Sequence of chain 1.B:
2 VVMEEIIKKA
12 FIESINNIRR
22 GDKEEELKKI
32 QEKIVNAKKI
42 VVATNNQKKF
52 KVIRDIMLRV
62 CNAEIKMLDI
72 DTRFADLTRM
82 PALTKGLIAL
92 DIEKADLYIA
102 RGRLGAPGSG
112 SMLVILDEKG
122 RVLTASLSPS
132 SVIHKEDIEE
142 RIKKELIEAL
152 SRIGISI

Binding-site contacts:
Ligand atom O6 contacts residue ARG102 of chain 1.B at 3.5 Å (salt-bridge).
Ligand atom NAO contacts residue ARG104 of chain 1.B at 3.7 Å.
Ligand atom CAK contacts residue ARG104 of chain 1.B at 3.7 Å.
Ligand atom N7 contacts residue ILE139 of chain 1.B at 3.8 Å.
Ligand atom C2 contacts residue SER132 of chain 1.B at 3.6 Å.
Ligand atom OAD contacts residue ARG20 of chain 1.A at 3.0 Å (salt-bridge).
Ligand atom O4' contacts residue ARG21 of chain 1.A at 3.4 Å.
Ligand atom N1 contacts residue GLU137 of chain 1.B at 3.0 Å (salt-bridge).
Ligand atom N1 contacts residue ILE139 of chain 1.B at 3.5 Å (h-bond).
Ligand atom N7 contacts residue ARG102 of chain 1.B at 3.0 Å (salt-bridge).
Ligand atom C1' contacts residue GLY22 of chain 1.A at 3.7 Å.
Ligand atom OAR contacts residue ARG104 of chain 1.B at 3.7 Å.
Ligand atom C4' contacts residue ARG20 of chain 1.A at 3.4 Å.
Ligand atom CAB contacts residue ASP77 of chain 1.B at 3.7 Å.
Ligand atom N2 contacts residue GLU137 of chain 1.B at 3.4 Å (salt-bridge).
Ligand atom CAA contacts residue GLY111 of chain 1.B at 3.5 Å.
Ligand atom O2' contacts residue ARG21 of chain 1.A at 3.3 Å (salt-bridge).
Ligand atom OAI contacts residue GLY103 of chain 1.B at 3.5 Å.
Ligand atom O4' contacts residue GLY22 of chain 1.A at 3.0 Å (h-bond).
Ligand atom NAO contacts residue ASP23 of chain 1.A at 2.7 Å (salt-bridge).
Ligand atom C5 contacts residue ILE139 of chain 1.B at 3.7 Å (hydrophobic).
Ligand atom OAD contacts residue ASP23 of chain 1.A at 3.4 Å (salt-bridge).
Ligand atom OAI contacts residue LYS50 of chain 1.B at 3.6 Å.
Ligand atom OAF contacts residue LYS50 of chain 1.B at 2.7 Å (salt-bridge).
Ligand atom OAI contacts residue ARG102 of chain 1.B at 2.9 Å (salt-bridge).
Ligand atom C1' contacts residue ARG21 of chain 1.A at 3.6 Å.
Ligand atom O3' contacts residue ARG21 of chain 1.A at 2.9 Å (salt-bridge).
Ligand atom CAX contacts residue ARG104 of chain 1.B at 3.6 Å.
Ligand atom PBG contacts residue LYS50 of chain 1.B at 3.7 Å.
Ligand atom N1 contacts residue SER132 of chain 1.B at 3.5 Å.
Ligand atom CAX contacts residue ASP23 of chain 1.A at 3.5 Å.
Ligand atom O6 contacts residue HIS135 of chain 1.B at 3.3 Å.
Ligand atom O6 contacts residue ARG142 of chain 1.B at 3.7 Å.
Ligand atom N3 contacts residue SER132 of chain 1.B at 3.7 Å.
Ligand atom C2 contacts residue GLU137 of chain 1.B at 3.6 Å.
Ligand atom CAW contacts residue ARG104 of chain 1.B at 3.7 Å.
Ligand atom CAT contacts residue ASP23 of chain 1.A at 3.6 Å.
Ligand atom OAD contacts residue ARG104 of chain 1.B at 2.8 Å (salt-bridge).
Ligand atom C8 contacts residue ARG102 of chain 1.B at 3.5 Å.
Ligand atom CAA contacts residue ASP23 of chain 1.A at 3.5 Å.

Sequence of chain 1.A:
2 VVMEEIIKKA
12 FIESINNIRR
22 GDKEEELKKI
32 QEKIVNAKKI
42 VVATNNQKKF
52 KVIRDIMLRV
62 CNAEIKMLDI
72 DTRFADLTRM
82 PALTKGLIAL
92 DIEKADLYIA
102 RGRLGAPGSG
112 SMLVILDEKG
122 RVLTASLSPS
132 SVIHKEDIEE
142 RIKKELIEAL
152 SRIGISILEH

This small molecule binds to this protein.
Small molecule (SMILES): Cc1cc(OP(=O)(O)OC[C@H]2O[C@@H](n3cnc4c(=O)[nH]c(N)nc43)[C@H](O)[C@@H]2O)c(C)c(=O)[nH]1